Binding-site contacts:
Ligand atom CAM contacts residue TYR152 of chain 2.A at 4.0 Å (hydrophobic).
Ligand atom CAE contacts residue TRP107 of chain 2.A at 4.2 Å (hydrophobic).
Ligand atom CAF contacts residue PHE114 of chain 2.A at 3.5 Å (hydrophobic).
Ligand atom CAF contacts residue TRP211 of chain 2.A at 3.7 Å (hydrophobic).
Ligand atom CAI contacts residue TRP211 of chain 2.A at 4.2 Å (hydrophobic).
Ligand atom CAJ contacts residue THR153 of chain 2.A at 4.0 Å.
Ligand atom CAK contacts residue TYR152 of chain 2.A at 3.9 Å (hydrophobic).
Ligand atom CAF contacts residue THR153 of chain 2.A at 3.6 Å.
Ligand atom CAB contacts residue ALA95 of chain 2.A at 4.2 Å (hydrophobic).
Ligand atom CAA contacts residue ASN97 of chain 2.A at 4.2 Å.
Ligand atom CAH contacts residue TRP149 of chain 2.A at 4.1 Å (hydrophobic).
Ligand atom CAN contacts residue TYR152 of chain 2.A at 4.0 Å (hydrophobic).
Ligand atom CAD contacts residue LEU91 of chain 2.A at 4.2 Å (hydrophobic).
Ligand atom CAG contacts residue TRP211 of chain 2.A at 3.8 Å (hydrophobic).
Ligand atom CAD contacts residue TYR152 of chain 2.A at 3.4 Å (hydrophobic).
Ligand atom CAI contacts residue TRP107 of chain 2.A at 3.8 Å (hydrophobic).
Ligand atom CAK contacts residue LEU94 of chain 2.A at 3.9 Å (hydrophobic).
Ligand atom CAJ contacts residue TRP149 of chain 2.A at 4.1 Å (hydrophobic).
Ligand atom CAG contacts residue PHE114 of chain 2.A at 3.8 Å (hydrophobic).
Ligand atom CAJ contacts residue LEU91 of chain 2.A at 4.2 Å (hydrophobic).
Ligand atom CAB contacts residue LEU94 of chain 2.A at 4.1 Å (hydrophobic).
Ligand atom NAL contacts residue TYR152 of chain 2.A at 3.1 Å (h-bond).
Ligand atom CAJ contacts residue TYR152 of chain 2.A at 3.8 Å (hydrophobic).
Ligand atom CAC contacts residue MET106 of chain 2.A at 3.7 Å (hydrophobic).
Ligand atom CAA contacts residue LEU94 of chain 2.A at 4.3 Å (hydrophobic).
Ligand atom CAN contacts residue GLY110 of chain 2.A at 3.8 Å.
Ligand atom CAH contacts residue LEU91 of chain 2.A at 4.0 Å (hydrophobic).
Ligand atom CAA contacts residue TYR152 of chain 2.A at 3.8 Å (hydrophobic).
Ligand atom NAO contacts residue LEU91 of chain 2.A at 4.3 Å.
Ligand atom CAH contacts residue PHE114 of chain 2.A at 3.4 Å (hydrophobic).
Ligand atom CAI contacts residue GLY110 of chain 2.A at 4.0 Å.
Ligand atom NAO contacts residue GLY110 of chain 2.A at 3.9 Å.
Ligand atom CAE contacts residue MET106 of chain 2.A at 3.9 Å (hydrophobic).
Ligand atom CAB contacts residue TYR152 of chain 2.A at 3.4 Å (hydrophobic).
Ligand atom CAG contacts residue GLY110 of chain 2.A at 3.9 Å.
Ligand atom CAI contacts residue ILE111 of chain 2.A at 4.2 Å (hydrophobic).
Ligand atom CAH contacts residue THR153 of chain 2.A at 4.0 Å.
Ligand atom CAG contacts residue ILE111 of chain 2.A at 3.8 Å (hydrophobic).
Ligand atom CAF contacts residue ASN180 of chain 2.A at 3.6 Å.
Ligand atom CAE contacts residue GLY110 of chain 2.A at 4.0 Å.

Sequence of chain 2.A:
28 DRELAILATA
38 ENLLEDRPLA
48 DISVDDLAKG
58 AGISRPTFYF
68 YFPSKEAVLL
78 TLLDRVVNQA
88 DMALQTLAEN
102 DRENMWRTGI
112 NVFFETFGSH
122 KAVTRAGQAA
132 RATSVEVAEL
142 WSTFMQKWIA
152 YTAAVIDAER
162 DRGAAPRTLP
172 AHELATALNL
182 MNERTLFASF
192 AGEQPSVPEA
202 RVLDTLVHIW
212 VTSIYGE

A small-molecule ligand and the protein it binds are described below.
Small molecule (SMILES): CNCc1ccc(N2CCCCC2)cc1